The protein below binds the small molecule below.
Small molecule (SMILES): COC(=O)CN

Binding-site contacts:
Ligand atom O contacts residue MEU1 of chain 1.P at 3.7 Å.
Ligand atom CA contacts residue GLY46 of chain 1.B at 4.1 Å.
Ligand atom O contacts residue ARG102 of chain 1.B at 4.2 Å.
Ligand atom N contacts residue GLY46 of chain 1.B at 2.8 Å (h-bond).
Ligand atom CB contacts residue GLY236 of chain 1.B at 3.5 Å.
Ligand atom N contacts residue GLY47 of chain 1.B at 4.0 Å.
Ligand atom N contacts residue FAD1 of chain 1.N at 2.9 Å (h-bond).
Ligand atom OXT contacts residue THR370 of chain 1.B at 4.0 Å.
Ligand atom C contacts residue FAD1 of chain 1.N at 4.4 Å.
Ligand atom O contacts residue GLY47 of chain 1.B at 4.4 Å.
Ligand atom CB contacts residue SER235 of chain 1.B at 4.3 Å.
Ligand atom CB contacts residue PRO237 of chain 1.B at 4.4 Å (hydrophobic).
Ligand atom OXT contacts residue LEU240 of chain 1.B at 3.8 Å.
Ligand atom O contacts residue GLY46 of chain 1.B at 4.3 Å.
Ligand atom CB contacts residue LEU240 of chain 1.B at 3.8 Å (hydrophobic).
Ligand atom CA contacts residue THR370 of chain 1.B at 4.4 Å.
Ligand atom OXT contacts residue PHE333 of chain 1.B at 4.3 Å.
Ligand atom N contacts residue THR45 of chain 1.B at 3.9 Å.
Ligand atom CA contacts residue FAD1 of chain 1.N at 3.2 Å.

Sequence of chain 1.B:
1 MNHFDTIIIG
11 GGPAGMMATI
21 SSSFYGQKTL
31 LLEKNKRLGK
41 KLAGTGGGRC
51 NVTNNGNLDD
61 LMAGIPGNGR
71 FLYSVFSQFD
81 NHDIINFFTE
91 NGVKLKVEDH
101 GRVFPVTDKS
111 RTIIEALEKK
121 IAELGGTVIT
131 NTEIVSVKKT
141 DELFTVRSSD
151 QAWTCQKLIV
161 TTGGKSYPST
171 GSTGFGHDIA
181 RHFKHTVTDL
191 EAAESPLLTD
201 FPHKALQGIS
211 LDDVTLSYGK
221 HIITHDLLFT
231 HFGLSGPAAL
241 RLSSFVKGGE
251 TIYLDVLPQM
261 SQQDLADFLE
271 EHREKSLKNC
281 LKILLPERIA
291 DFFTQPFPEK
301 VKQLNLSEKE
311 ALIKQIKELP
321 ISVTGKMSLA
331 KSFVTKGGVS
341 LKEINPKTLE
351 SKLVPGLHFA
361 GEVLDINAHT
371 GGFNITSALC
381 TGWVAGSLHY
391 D